Sequence of chain 1.D:
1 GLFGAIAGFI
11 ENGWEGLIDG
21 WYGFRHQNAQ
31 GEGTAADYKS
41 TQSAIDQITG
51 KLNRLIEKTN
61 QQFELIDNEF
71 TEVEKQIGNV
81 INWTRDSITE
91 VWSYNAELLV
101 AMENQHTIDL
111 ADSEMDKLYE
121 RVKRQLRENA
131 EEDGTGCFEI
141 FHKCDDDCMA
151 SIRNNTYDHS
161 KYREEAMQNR

The small molecule below binds the protein below.
Small molecule (SMILES): CC(=O)N[C@@H]1[C@@H](O)[C@H](O)[C@@H](CO)O[C@H]1O

Binding-site contacts:
Ligand atom C8 contacts residue GLU72 of chain 1.D at 3.1 Å.
Ligand atom O7 contacts residue ASN79 of chain 1.D at 3.3 Å (h-bond).
Ligand atom C7 contacts residue ASN82 of chain 1.D at 3.4 Å.
Ligand atom N2 contacts residue GLU72 of chain 1.D at 3.9 Å.
Ligand atom O7 contacts residue ASN82 of chain 1.D at 3.6 Å (h-bond).
Ligand atom N2 contacts residue ASN82 of chain 1.D at 2.7 Å (h-bond).
Ligand atom C5 contacts residue ASN82 of chain 1.D at 3.6 Å.
Ligand atom C7 contacts residue LYS75 of chain 1.D at 3.7 Å.
Ligand atom N2 contacts residue GLY78 of chain 1.D at 4.4 Å.
Ligand atom O7 contacts residue GLU72 of chain 1.D at 4.1 Å.
Ligand atom C4 contacts residue ASN82 of chain 1.D at 4.2 Å.
Ligand atom O3 contacts residue GLU72 of chain 1.D at 3.7 Å.
Ligand atom C8 contacts residue LYS75 of chain 1.D at 3.7 Å.
Ligand atom O7 contacts residue LYS75 of chain 1.D at 3.0 Å (salt-bridge).
Ligand atom C8 contacts residue ASN79 of chain 1.D at 3.8 Å.
Ligand atom C2 contacts residue ASN82 of chain 1.D at 2.3 Å.
Ligand atom C7 contacts residue ASN79 of chain 1.D at 3.8 Å.
Ligand atom C3 contacts residue ASN82 of chain 1.D at 3.7 Å.
Ligand atom C7 contacts residue GLU72 of chain 1.D at 3.5 Å.
Ligand atom C8 contacts residue GLY78 of chain 1.D at 4.0 Å.
Ligand atom O5 contacts residue ASN82 of chain 1.D at 2.4 Å (h-bond).
Ligand atom C1 contacts residue ASN82 of chain 1.D at 1.4 Å.